The protein below binds the small molecule below.
Small molecule (SMILES): c1c[nH]c(-c2ccc3c(c2)OCCO3)c1

Sequence of chain 1.A:
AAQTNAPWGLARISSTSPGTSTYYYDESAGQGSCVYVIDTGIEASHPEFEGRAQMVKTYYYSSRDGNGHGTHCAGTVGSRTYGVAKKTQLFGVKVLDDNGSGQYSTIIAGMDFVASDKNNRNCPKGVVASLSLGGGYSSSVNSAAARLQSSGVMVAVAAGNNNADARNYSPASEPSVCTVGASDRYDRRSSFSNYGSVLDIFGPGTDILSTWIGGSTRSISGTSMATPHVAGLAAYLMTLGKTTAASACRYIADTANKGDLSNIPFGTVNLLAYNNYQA

Binding-site contacts:
Ligand atom C contacts residue ASN163 of chain 1.A at 4.3 Å.
Ligand atom C4 contacts residue ASN263 of chain 1.A at 3.5 Å.
Ligand atom C1 contacts residue ARG189 of chain 1.A at 4.5 Å.
Ligand atom C contacts residue TYR195 of chain 1.A at 4.0 Å (hydrophobic).
Ligand atom C1 contacts residue PRO265 of chain 1.A at 3.7 Å (hydrophobic).
Ligand atom C1 contacts residue TYR195 of chain 1.A at 3.5 Å (hydrophobic).
Ligand atom C3 contacts residue ASN263 of chain 1.A at 4.0 Å.
Ligand atom C4 contacts residue PRO265 of chain 1.A at 3.9 Å (hydrophobic).
Ligand atom O1 contacts residue TYR195 of chain 1.A at 4.3 Å.
Ligand atom C contacts residue PRO265 of chain 1.A at 3.6 Å (hydrophobic).
Ligand atom C5 contacts residue PRO265 of chain 1.A at 4.4 Å (hydrophobic).
Ligand atom O contacts residue PRO265 of chain 1.A at 3.3 Å.
Ligand atom O1 contacts residue PRO265 of chain 1.A at 4.4 Å.
Ligand atom C2 contacts residue PRO265 of chain 1.A at 4.0 Å (hydrophobic).
Ligand atom C5 contacts residue ASN263 of chain 1.A at 4.5 Å.
Ligand atom O contacts residue ASN263 of chain 1.A at 3.9 Å.
Ligand atom C contacts residue ARG189 of chain 1.A at 3.1 Å.
Ligand atom C3 contacts residue PRO265 of chain 1.A at 3.7 Å (hydrophobic).
Ligand atom O contacts residue ARG189 of chain 1.A at 3.4 Å (salt-bridge).